The small molecule below binds the protein below.
Small molecule (SMILES): Nc1nc2c(ncn2[C@@H]2O[C@@H]3CO[P](=O)(O)O[C@H]4[C@@H](O)[C@H](n5cnc6c(=O)[nH]c(N)nc65)O[C@@H]4CO[P](=O)(O)O[C@H]3[C@H]2O)c(=O)[nH]1

Sequence of chain 5.A:
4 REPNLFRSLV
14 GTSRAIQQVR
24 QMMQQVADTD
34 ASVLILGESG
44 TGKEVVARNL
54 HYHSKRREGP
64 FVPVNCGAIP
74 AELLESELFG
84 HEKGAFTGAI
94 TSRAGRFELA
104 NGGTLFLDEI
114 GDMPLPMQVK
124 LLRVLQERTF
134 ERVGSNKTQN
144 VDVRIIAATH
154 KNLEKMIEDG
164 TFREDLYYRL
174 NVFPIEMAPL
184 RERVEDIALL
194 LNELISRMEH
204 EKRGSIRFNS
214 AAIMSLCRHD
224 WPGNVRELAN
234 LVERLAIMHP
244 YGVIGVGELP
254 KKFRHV

Binding-site contacts:
Ligand atom O21 contacts residue ARG206 of chain 4.A at 3.2 Å.
Ligand atom C81 contacts residue ARG206 of chain 4.A at 3.0 Å.
Ligand atom C51 contacts residue C2E1 of chain 5.D at 3.5 Å.
Ligand atom O11 contacts residue GLY207 of chain 4.A at 3.0 Å (h-bond).
Ligand atom O61 contacts residue C2E1 of chain 5.D at 2.9 Å (h-bond).
Ligand atom C4 contacts residue SER199 of chain 5.A at 3.2 Å.
Ligand atom N9 contacts residue SER199 of chain 5.A at 3.1 Å (h-bond).
Ligand atom O5A contacts residue LYS205 of chain 4.A at 3.5 Å (salt-bridge).
Ligand atom C2 contacts residue SER199 of chain 5.A at 2.4 Å.
Ligand atom O4' contacts residue HIS203 of chain 5.A at 3.1 Å (h-bond).
Ligand atom N1 contacts residue SER199 of chain 5.A at 2.9 Å (h-bond).
Ligand atom C8 contacts residue C2E1 of chain 5.D at 3.4 Å.
Ligand atom N2 contacts residue GLU196 of chain 5.A at 2.7 Å (salt-bridge).
Ligand atom C81 contacts residue C2E1 of chain 5.D at 3.4 Å.
Ligand atom O1P contacts residue ARG200 of chain 5.A at 3.5 Å (salt-bridge).
Ligand atom C41 contacts residue C2E1 of chain 5.D at 3.6 Å.
Ligand atom O5A contacts residue ARG206 of chain 4.A at 3.5 Å.
Ligand atom C1' contacts residue SER199 of chain 5.A at 3.5 Å.
Ligand atom N21 contacts residue C2E1 of chain 5.D at 3.5 Å (h-bond).
Ligand atom C8 contacts residue SER199 of chain 5.A at 3.4 Å.
Ligand atom C61 contacts residue C2E1 of chain 5.D at 3.1 Å.
Ligand atom P11 contacts residue ARG206 of chain 4.A at 3.5 Å.
Ligand atom N1 contacts residue GLU196 of chain 5.A at 3.4 Å (salt-bridge).
Ligand atom N7 contacts residue C2E1 of chain 5.D at 3.1 Å (h-bond).
Ligand atom O11 contacts residue LYS205 of chain 4.A at 2.6 Å (salt-bridge).
Ligand atom N71 contacts residue ARG206 of chain 4.A at 3.4 Å.
Ligand atom O11 contacts residue ARG206 of chain 4.A at 3.3 Å.
Ligand atom O4A contacts residue GLU204 of chain 4.A at 3.0 Å (salt-bridge).
Ligand atom N11 contacts residue C2E1 of chain 5.D at 2.9 Å (h-bond).
Ligand atom O1P contacts residue C2E1 of chain 5.D at 3.0 Å (h-bond).
Ligand atom N1 contacts residue ARG10 of chain 5.A at 3.3 Å.
Ligand atom C6 contacts residue SER199 of chain 5.A at 3.5 Å.
Ligand atom N3 contacts residue SER199 of chain 5.A at 2.6 Å (h-bond).
Ligand atom O11 contacts residue GLU202 of chain 4.A at 3.3 Å (salt-bridge).
Ligand atom C1A contacts residue GLU204 of chain 4.A at 3.1 Å.
Ligand atom N71 contacts residue C2E1 of chain 5.D at 3.3 Å (h-bond).
Ligand atom N2 contacts residue SER199 of chain 5.A at 2.7 Å (h-bond).
Ligand atom C2 contacts residue GLU196 of chain 5.A at 3.5 Å.
Ligand atom N7 contacts residue ARG200 of chain 5.A at 3.2 Å.
Ligand atom O4A contacts residue LYS205 of chain 4.A at 3.4 Å.

Sequence of chain 4.A:
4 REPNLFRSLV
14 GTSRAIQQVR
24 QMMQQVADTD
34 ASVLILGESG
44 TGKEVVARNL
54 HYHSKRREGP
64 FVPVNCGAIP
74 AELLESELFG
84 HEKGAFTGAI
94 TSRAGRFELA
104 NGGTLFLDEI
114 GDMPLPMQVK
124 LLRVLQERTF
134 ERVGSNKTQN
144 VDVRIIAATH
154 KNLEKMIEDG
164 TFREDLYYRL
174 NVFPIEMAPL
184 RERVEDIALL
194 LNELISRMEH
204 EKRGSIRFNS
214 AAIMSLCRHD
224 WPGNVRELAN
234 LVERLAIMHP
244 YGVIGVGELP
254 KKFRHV